A small-molecule ligand and the protein it binds are described below.
Small molecule (SMILES): CC(C)[C@H](NC(=O)[C@@H](NC(=O)[C@H](C)NC(=O)[C@@H]1CCCN1C(=O)[C@@H](N)Cc1ccccc1)[C@@H](C)OP(=O)(O)O)C(=O)O

Sequence of chain 1.A:
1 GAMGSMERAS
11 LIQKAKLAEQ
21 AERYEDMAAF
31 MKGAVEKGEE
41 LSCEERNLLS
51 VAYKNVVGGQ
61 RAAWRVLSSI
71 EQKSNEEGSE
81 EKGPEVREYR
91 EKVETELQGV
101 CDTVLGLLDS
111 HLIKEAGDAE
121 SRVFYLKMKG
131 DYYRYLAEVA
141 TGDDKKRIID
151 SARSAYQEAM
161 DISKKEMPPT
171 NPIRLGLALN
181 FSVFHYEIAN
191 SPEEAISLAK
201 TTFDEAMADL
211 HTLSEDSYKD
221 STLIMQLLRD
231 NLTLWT

Binding-site contacts:
Ligand atom P contacts residue TYR135 of chain 1.A at 3.8 Å.
Ligand atom OXT contacts residue RZL1 of chain 1.F at 3.9 Å.
Ligand atom C contacts residue LYS127 of chain 1.A at 3.7 Å.
Ligand atom O3P contacts residue TYR135 of chain 1.A at 2.6 Å (h-bond).
Ligand atom P contacts residue ARG61 of chain 1.A at 3.6 Å.
Ligand atom O contacts residue LEU179 of chain 1.A at 3.5 Å.
Ligand atom CA contacts residue ASN231 of chain 1.A at 3.7 Å.
Ligand atom O contacts residue LYS54 of chain 1.A at 2.9 Å (salt-bridge).
Ligand atom CA contacts residue ASN180 of chain 1.A at 3.2 Å.
Ligand atom O contacts residue VAL183 of chain 1.A at 3.5 Å.
Ligand atom CG1 contacts residue LEU179 of chain 1.A at 3.9 Å (hydrophobic).
Ligand atom C contacts residue ASN231 of chain 1.A at 3.9 Å.
Ligand atom CG contacts residue VAL183 of chain 1.A at 3.8 Å (hydrophobic).
Ligand atom O contacts residue ASN180 of chain 1.A at 2.8 Å (h-bond).
Ligand atom C contacts residue ASN180 of chain 1.A at 3.6 Å.
Ligand atom C contacts residue ASN231 of chain 1.A at 3.7 Å.
Ligand atom CA contacts residue ASN231 of chain 1.A at 3.6 Å.
Ligand atom O3P contacts residue LYS54 of chain 1.A at 3.0 Å (salt-bridge).
Ligand atom CB contacts residue ASN231 of chain 1.A at 3.6 Å.
Ligand atom O2P contacts residue ARG134 of chain 1.A at 2.8 Å (salt-bridge).
Ligand atom O contacts residue ASN231 of chain 1.A at 3.0 Å (h-bond).
Ligand atom OXT contacts residue LYS54 of chain 1.A at 3.5 Å.
Ligand atom CG2 contacts residue ASN180 of chain 1.A at 3.6 Å.
Ligand atom CG1 contacts residue LEU227 of chain 1.A at 3.4 Å (hydrophobic).
Ligand atom CB contacts residue ASN180 of chain 1.A at 3.2 Å.
Ligand atom O1P contacts residue ARG61 of chain 1.A at 2.9 Å (salt-bridge).
Ligand atom CB contacts residue TRP235 of chain 1.A at 3.8 Å (hydrophobic).
Ligand atom O3P contacts residue ARG134 of chain 1.A at 2.9 Å (salt-bridge).
Ligand atom CG2 contacts residue GLY176 of chain 1.A at 3.6 Å.
Ligand atom N contacts residue ASN231 of chain 1.A at 2.8 Å (h-bond).
Ligand atom C contacts residue LYS54 of chain 1.A at 3.2 Å.
Ligand atom CB contacts residue VAL183 of chain 1.A at 3.9 Å (hydrophobic).
Ligand atom P contacts residue ARG134 of chain 1.A at 3.8 Å.
Ligand atom CB contacts residue ASN231 of chain 1.A at 3.6 Å.
Ligand atom CG2 contacts residue VAL183 of chain 1.A at 3.7 Å (hydrophobic).
Ligand atom CG2 contacts residue ARG134 of chain 1.A at 3.8 Å.
Ligand atom O contacts residue LYS127 of chain 1.A at 2.8 Å (salt-bridge).
Ligand atom CA contacts residue LEU179 of chain 1.A at 3.8 Å (hydrophobic).
Ligand atom N contacts residue ASN180 of chain 1.A at 3.0 Å (h-bond).
Ligand atom O2P contacts residue ARG61 of chain 1.A at 2.9 Å (salt-bridge).